Sequence of chain 1.A:
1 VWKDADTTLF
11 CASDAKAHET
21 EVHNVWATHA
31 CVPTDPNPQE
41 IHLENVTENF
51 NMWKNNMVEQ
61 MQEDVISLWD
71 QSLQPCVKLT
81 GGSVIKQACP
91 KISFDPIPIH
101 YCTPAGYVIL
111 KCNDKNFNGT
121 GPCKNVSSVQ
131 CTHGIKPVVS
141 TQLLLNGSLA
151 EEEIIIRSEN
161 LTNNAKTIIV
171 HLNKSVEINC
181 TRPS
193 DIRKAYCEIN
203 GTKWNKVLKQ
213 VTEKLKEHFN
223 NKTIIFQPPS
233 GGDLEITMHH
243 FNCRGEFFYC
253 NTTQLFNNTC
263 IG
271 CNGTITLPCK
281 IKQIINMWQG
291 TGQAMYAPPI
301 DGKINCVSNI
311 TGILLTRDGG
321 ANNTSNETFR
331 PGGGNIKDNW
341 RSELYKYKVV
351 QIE

The protein below binds the small molecule below.
Small molecule (SMILES): CC(=O)N[C@@H]1[C@@H](O)[C@H](O)[C@@H](CO)O[C@H]1O

Binding-site contacts:
Ligand atom O7 contacts residue GLU177 of chain 1.A at 3.8 Å.
Ligand atom O5 contacts residue ASN179 of chain 1.A at 2.4 Å (h-bond).
Ligand atom C8 contacts residue GLU177 of chain 1.A at 3.5 Å.
Ligand atom C4 contacts residue ASN179 of chain 1.A at 4.2 Å.
Ligand atom O5 contacts residue THR181 of chain 1.A at 4.0 Å.
Ligand atom C6 contacts residue THR181 of chain 1.A at 4.2 Å.
Ligand atom C5 contacts residue ASN179 of chain 1.A at 3.7 Å.
Ligand atom N2 contacts residue VAL307 of chain 1.A at 4.4 Å.
Ligand atom O5 contacts residue GLU200 of chain 1.A at 3.5 Å (salt-bridge).
Ligand atom C6 contacts residue GLU200 of chain 1.A at 3.9 Å.
Ligand atom O6 contacts residue GLU200 of chain 1.A at 2.7 Å (salt-bridge).
Ligand atom C3 contacts residue ASN179 of chain 1.A at 3.8 Å.
Ligand atom C8 contacts residue VAL307 of chain 1.A at 4.0 Å (hydrophobic).
Ligand atom C1 contacts residue ASN179 of chain 1.A at 1.4 Å.
Ligand atom N2 contacts residue ASN179 of chain 1.A at 2.9 Å (h-bond).
Ligand atom O6 contacts residue TYR198 of chain 1.A at 4.0 Å.
Ligand atom C1 contacts residue THR181 of chain 1.A at 4.4 Å.
Ligand atom O7 contacts residue ASN179 of chain 1.A at 3.2 Å (h-bond).
Ligand atom C7 contacts residue GLU177 of chain 1.A at 4.0 Å.
Ligand atom C1 contacts residue ASN305 of chain 1.A at 3.9 Å.
Ligand atom C8 contacts residue ASN179 of chain 1.A at 4.4 Å.
Ligand atom C5 contacts residue GLU200 of chain 1.A at 4.4 Å.
Ligand atom C5 contacts residue ASN305 of chain 1.A at 4.3 Å.
Ligand atom C7 contacts residue ASN179 of chain 1.A at 3.3 Å.
Ligand atom C6 contacts residue TYR198 of chain 1.A at 4.2 Å (hydrophobic).
Ligand atom C1 contacts residue GLU200 of chain 1.A at 4.5 Å.
Ligand atom O5 contacts residue ASN305 of chain 1.A at 4.2 Å.
Ligand atom C2 contacts residue ASN179 of chain 1.A at 2.5 Å.
Ligand atom C5 contacts residue THR181 of chain 1.A at 4.0 Å.